Binding-site contacts:
Ligand atom O3P contacts residue C4 of chain 1.N at 3.9 Å.
Ligand atom O3P contacts residue A3 of chain 1.N at 1.4 Å.

This small molecule binds to this protein.
Small molecule (SMILES): Nc1nc2c(ncn2[C@@H]2O[C@H](CO[P](=O)(O)S)[C@@H](O)[C@H]2O)c(=O)[nH]1